Binding-site contacts:
Ligand atom C8 contacts residue MET165 of chain 1.B at 4.0 Å (hydrophobic).
Ligand atom N1 contacts residue GLU166 of chain 1.B at 3.8 Å.
Ligand atom C8 contacts residue GLU166 of chain 1.B at 3.8 Å.
Ligand atom C3 contacts residue HIS41 of chain 1.B at 3.6 Å.
Ligand atom C8 contacts residue HIS163 of chain 1.B at 3.1 Å.
Ligand atom C3 contacts residue MET165 of chain 1.B at 3.5 Å (hydrophobic).
Ligand atom N1 contacts residue SER144 of chain 1.B at 3.5 Å (h-bond).
Ligand atom C6 contacts residue HIS164 of chain 1.B at 3.7 Å.
Ligand atom C10 contacts residue GLU166 of chain 1.B at 3.9 Å.
Ligand atom C11 contacts residue LEU141 of chain 1.B at 3.7 Å (hydrophobic).
Ligand atom C10 contacts residue LEU141 of chain 1.B at 3.8 Å (hydrophobic).
Ligand atom C1 contacts residue ARG188 of chain 1.B at 3.7 Å.
Ligand atom C14 contacts residue ASN142 of chain 1.B at 3.9 Å.
Ligand atom CL contacts residue DMS1 of chain 1.M at 3.4 Å.
Ligand atom C9 contacts residue GLU166 of chain 1.B at 3.5 Å.
Ligand atom C11 contacts residue GLU166 of chain 1.B at 3.8 Å.
Ligand atom C11 contacts residue ASN142 of chain 1.B at 3.6 Å.
Ligand atom C contacts residue MET49 of chain 1.B at 3.9 Å (hydrophobic).
Ligand atom C9 contacts residue PHE140 of chain 1.B at 3.5 Å (hydrophobic).
Ligand atom C10 contacts residue ASN142 of chain 1.B at 3.9 Å.
Ligand atom C2 contacts residue MET165 of chain 1.B at 3.8 Å (hydrophobic).
Ligand atom C9 contacts residue LEU141 of chain 1.B at 3.7 Å (hydrophobic).
Ligand atom C2 contacts residue MET49 of chain 1.B at 3.7 Å (hydrophobic).
Ligand atom N1 contacts residue PHE140 of chain 1.B at 3.8 Å.
Ligand atom C6 contacts residue MET165 of chain 1.B at 3.7 Å (hydrophobic).
Ligand atom N contacts residue CYS145 of chain 1.B at 3.5 Å (h-bond).
Ligand atom C12 contacts residue ASN142 of chain 1.B at 3.9 Å.
Ligand atom C7 contacts residue CYS145 of chain 1.B at 4.0 Å (hydrophobic).
Ligand atom CL contacts residue GLN189 of chain 1.B at 2.8 Å.
Ligand atom N2 contacts residue DMS1 of chain 1.P at 3.9 Å.
Ligand atom O contacts residue GLU166 of chain 1.B at 3.1 Å (salt-bridge).
Ligand atom O contacts residue MET165 of chain 1.B at 3.2 Å.
Ligand atom C1 contacts residue MET165 of chain 1.B at 3.7 Å (hydrophobic).
Ligand atom C1 contacts residue MET49 of chain 1.B at 3.4 Å (hydrophobic).
Ligand atom N1 contacts residue HIS163 of chain 1.B at 2.8 Å (h-bond).
Ligand atom C5 contacts residue HIS164 of chain 1.B at 3.5 Å.
Ligand atom C4 contacts residue HIS164 of chain 1.B at 3.8 Å.
Ligand atom C5 contacts residue HIS41 of chain 1.B at 3.9 Å.
Ligand atom C3 contacts residue HIS164 of chain 1.B at 3.3 Å.
Ligand atom C8 contacts residue CYS145 of chain 1.B at 3.8 Å (hydrophobic).

This small molecule binds to this protein.
Small molecule (SMILES): O=C(Cc1cccc(Cl)n1)Nc1cncc2ccccc12

Sequence of chain 1.B:
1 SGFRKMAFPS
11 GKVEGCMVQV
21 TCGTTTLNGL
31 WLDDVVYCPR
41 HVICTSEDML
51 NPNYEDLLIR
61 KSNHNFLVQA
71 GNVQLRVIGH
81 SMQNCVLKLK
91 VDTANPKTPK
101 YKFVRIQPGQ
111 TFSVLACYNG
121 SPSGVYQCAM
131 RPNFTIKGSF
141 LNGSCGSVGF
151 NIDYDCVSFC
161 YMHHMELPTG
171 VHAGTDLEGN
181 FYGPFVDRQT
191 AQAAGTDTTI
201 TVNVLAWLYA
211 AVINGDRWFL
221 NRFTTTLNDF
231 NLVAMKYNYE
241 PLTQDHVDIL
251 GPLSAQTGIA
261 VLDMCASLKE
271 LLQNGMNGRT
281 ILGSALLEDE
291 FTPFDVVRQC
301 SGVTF